Sequence of chain 1.A:
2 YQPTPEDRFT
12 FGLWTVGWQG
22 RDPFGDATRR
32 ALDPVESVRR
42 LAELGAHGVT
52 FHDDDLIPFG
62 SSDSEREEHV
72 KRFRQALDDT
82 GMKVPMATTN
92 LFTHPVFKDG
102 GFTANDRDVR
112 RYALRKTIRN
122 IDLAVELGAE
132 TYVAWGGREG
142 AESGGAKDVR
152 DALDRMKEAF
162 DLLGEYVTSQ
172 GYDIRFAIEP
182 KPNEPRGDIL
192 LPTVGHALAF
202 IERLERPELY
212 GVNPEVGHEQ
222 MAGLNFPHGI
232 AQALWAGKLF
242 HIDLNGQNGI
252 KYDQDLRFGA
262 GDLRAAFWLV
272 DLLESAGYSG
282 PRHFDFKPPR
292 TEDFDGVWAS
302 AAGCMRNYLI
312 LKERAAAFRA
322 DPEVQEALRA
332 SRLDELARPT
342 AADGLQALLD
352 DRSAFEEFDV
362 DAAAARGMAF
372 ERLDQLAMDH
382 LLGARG

Binding-site contacts:
Ligand atom O3 contacts residue ASP244 of chain 1.A at 3.3 Å (salt-bridge).
Ligand atom O2 contacts residue ASP286 of chain 1.A at 3.0 Å (salt-bridge).
Ligand atom C1 contacts residue PHE93 of chain 1.A at 4.0 Å (hydrophobic).
Ligand atom C2 contacts residue XLS1 of chain 1.C at 0.2 Å.
Ligand atom C5 contacts residue HIS53 of chain 1.A at 3.1 Å.
Ligand atom O2 contacts residue XLS1 of chain 1.C at 1.4 Å (h-bond).
Ligand atom C1 contacts residue TRP136 of chain 1.A at 3.6 Å (hydrophobic).
Ligand atom C2 contacts residue TRP136 of chain 1.A at 3.8 Å (hydrophobic).
Ligand atom O5 contacts residue XLS1 of chain 1.C at 1.3 Å.
Ligand atom O3 contacts residue GLU180 of chain 1.A at 2.5 Å (salt-bridge).
Ligand atom C2 contacts residue GLU180 of chain 1.A at 3.9 Å.
Ligand atom O3 contacts residue ASP286 of chain 1.A at 2.5 Å (salt-bridge).
Ligand atom C3 contacts residue XLS1 of chain 1.C at 1.1 Å.
Ligand atom C4 contacts residue XLS1 of chain 1.C at 0.9 Å.
Ligand atom C1 contacts residue HIS53 of chain 1.A at 3.5 Å.
Ligand atom C1 contacts residue XLS1 of chain 1.C at 1.6 Å.
Ligand atom C5 contacts residue XLS1 of chain 1.C at 0.7 Å.
Ligand atom O1 contacts residue TRP15 of chain 1.A at 3.6 Å (h-bond).
Ligand atom C2 contacts residue MG1 of chain 1.E at 3.5 Å.
Ligand atom O1 contacts residue HIS53 of chain 1.A at 3.2 Å.
Ligand atom C4 contacts residue GLU180 of chain 1.A at 3.0 Å.
Ligand atom C2 contacts residue ASP286 of chain 1.A at 3.8 Å.
Ligand atom C3 contacts residue ASP286 of chain 1.A at 3.3 Å.
Ligand atom O5 contacts residue PHE93 of chain 1.A at 3.7 Å.
Ligand atom C5 contacts residue TRP136 of chain 1.A at 3.7 Å (hydrophobic).
Ligand atom O3 contacts residue MG1 of chain 1.E at 1.5 Å.
Ligand atom C3 contacts residue MG1 of chain 1.E at 2.9 Å.
Ligand atom O3 contacts residue XLS1 of chain 1.C at 1.3 Å (h-bond).
Ligand atom O3 contacts residue GLU216 of chain 1.A at 3.5 Å (salt-bridge).
Ligand atom O4 contacts residue VAL134 of chain 1.A at 3.4 Å.
Ligand atom O4 contacts residue GLU180 of chain 1.A at 2.7 Å (salt-bridge).
Ligand atom O2 contacts residue MG1 of chain 1.E at 3.3 Å.
Ligand atom C4 contacts residue TRP136 of chain 1.A at 3.8 Å (hydrophobic).
Ligand atom O5 contacts residue HIS53 of chain 1.A at 2.5 Å (h-bond).
Ligand atom O4 contacts residue XLS1 of chain 1.C at 1.7 Å (h-bond).
Ligand atom O1 contacts residue PHE93 of chain 1.A at 4.1 Å.
Ligand atom C3 contacts residue GLU180 of chain 1.A at 3.5 Å.
Ligand atom O1 contacts residue XLS1 of chain 1.C at 2.5 Å (h-bond).
Ligand atom O5 contacts residue TRP136 of chain 1.A at 3.6 Å.
Ligand atom C4 contacts residue MG1 of chain 1.E at 3.9 Å.

A protein and the small-molecule ligand that binds it are described below.
Small molecule (SMILES): O[C@@H]1[C@@H](O)[C@@H](O)OC[C@H]1O